Binding-site contacts:
Ligand atom O4 contacts residue SER129 of chain 2.B at 4.0 Å.
Ligand atom O1 contacts residue GLY179 of chain 2.B at 3.6 Å (h-bond).
Ligand atom C1 contacts residue IMP1 of chain 2.F at 3.6 Å.
Ligand atom O4 contacts residue THR186 of chain 2.B at 3.2 Å (h-bond).
Ligand atom C7 contacts residue IMP1 of chain 2.F at 3.4 Å.
Ligand atom O4 contacts residue IMP1 of chain 2.F at 2.9 Å.
Ligand atom C14 contacts residue SER129 of chain 2.B at 4.0 Å.
Ligand atom O5 contacts residue SER129 of chain 2.B at 2.7 Å (h-bond).
Ligand atom C11 contacts residue SER129 of chain 2.B at 3.8 Å.
Ligand atom C14 contacts residue IMP1 of chain 2.F at 3.6 Å.
Ligand atom C1 contacts residue GLY179 of chain 2.B at 3.8 Å.
Ligand atom C17 contacts residue GLY268 of chain 2.B at 3.7 Å.
Ligand atom C15 contacts residue SER129 of chain 2.B at 3.6 Å.
Ligand atom O1 contacts residue CYS184 of chain 2.B at 3.6 Å.
Ligand atom O4 contacts residue GLU294 of chain 2.B at 4.1 Å.
Ligand atom C17 contacts residue IMP1 of chain 2.F at 3.7 Å.
Ligand atom O2 contacts residue GLY177 of chain 2.B at 3.2 Å (h-bond).
Ligand atom O6 contacts residue SER128 of chain 2.B at 3.1 Å.
Ligand atom C16 contacts residue IMP1 of chain 2.F at 3.3 Å.
Ligand atom O2 contacts residue ILE178 of chain 2.B at 3.5 Å.
Ligand atom C12 contacts residue IMP1 of chain 2.F at 3.8 Å.
Ligand atom C8 contacts residue SER129 of chain 2.B at 4.0 Å.
Ligand atom C8 contacts residue SER128 of chain 2.B at 4.0 Å.
Ligand atom C7 contacts residue SER128 of chain 2.B at 3.8 Å.
Ligand atom O1 contacts residue IMP1 of chain 2.F at 3.6 Å.
Ligand atom C15 contacts residue IMP1 of chain 2.F at 3.2 Å.
Ligand atom C16 contacts residue SER129 of chain 2.B at 3.6 Å.
Ligand atom O1 contacts residue THR186 of chain 2.B at 2.7 Å (h-bond).
Ligand atom C10 contacts residue GLY177 of chain 2.B at 3.0 Å.
Ligand atom C6 contacts residue SER129 of chain 2.B at 3.5 Å.
Ligand atom C1 contacts residue THR186 of chain 2.B at 3.8 Å.
Ligand atom C11 contacts residue IMP1 of chain 2.F at 3.9 Å.
Ligand atom C13 contacts residue IMP1 of chain 2.F at 3.9 Å.
Ligand atom C10 contacts residue ASN156 of chain 2.B at 3.6 Å.
Ligand atom O6 contacts residue SER129 of chain 2.B at 2.8 Å (h-bond).
Ligand atom C2 contacts residue GLY268 of chain 2.B at 4.0 Å.
Ligand atom C7 contacts residue ASN156 of chain 2.B at 3.8 Å.
Ligand atom C9 contacts residue MET267 of chain 2.B at 3.6 Å (hydrophobic).
Ligand atom O2 contacts residue GLY179 of chain 2.B at 3.2 Å (h-bond).
Ligand atom C12 contacts residue SER129 of chain 2.B at 4.0 Å.

A protein and the small-molecule ligand that binds it are described below.
Small molecule (SMILES): COc1c(C)c2c(c(O)c1C/C=C(\C)CCC(=O)O)C(=O)OC2

Sequence of chain 2.B:
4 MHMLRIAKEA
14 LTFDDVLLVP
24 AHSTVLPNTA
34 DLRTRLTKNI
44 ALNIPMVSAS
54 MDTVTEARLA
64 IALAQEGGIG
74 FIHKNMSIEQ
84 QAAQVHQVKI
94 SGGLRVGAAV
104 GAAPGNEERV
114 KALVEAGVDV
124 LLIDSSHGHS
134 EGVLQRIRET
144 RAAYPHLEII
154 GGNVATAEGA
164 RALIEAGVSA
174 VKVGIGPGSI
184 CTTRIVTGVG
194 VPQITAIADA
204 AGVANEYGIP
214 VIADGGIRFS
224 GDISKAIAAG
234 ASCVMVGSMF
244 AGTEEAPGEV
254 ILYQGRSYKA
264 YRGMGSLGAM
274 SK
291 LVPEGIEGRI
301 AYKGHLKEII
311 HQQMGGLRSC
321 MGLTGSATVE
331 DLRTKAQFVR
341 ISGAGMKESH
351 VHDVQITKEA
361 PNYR